Sequence of chain 1.C:
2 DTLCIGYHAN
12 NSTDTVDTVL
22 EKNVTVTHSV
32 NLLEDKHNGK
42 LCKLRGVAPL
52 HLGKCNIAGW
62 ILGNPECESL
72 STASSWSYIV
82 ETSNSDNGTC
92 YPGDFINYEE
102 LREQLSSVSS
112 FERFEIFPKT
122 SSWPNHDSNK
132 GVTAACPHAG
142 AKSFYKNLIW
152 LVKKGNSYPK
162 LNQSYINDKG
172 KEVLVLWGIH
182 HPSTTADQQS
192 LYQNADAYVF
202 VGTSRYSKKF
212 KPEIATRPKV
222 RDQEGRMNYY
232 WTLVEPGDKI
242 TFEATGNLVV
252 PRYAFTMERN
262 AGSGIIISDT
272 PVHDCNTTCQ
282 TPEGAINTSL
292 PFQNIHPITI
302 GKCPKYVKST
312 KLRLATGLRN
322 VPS

A protein and the small-molecule ligand that binds it are described below.
Small molecule (SMILES): CC(=O)N[C@@H]1[C@@H](O)[C@H](O)[C@@H](CO)O[C@H]1O

Binding-site contacts:
Ligand atom O7 contacts residue GLY47 of chain 1.C at 3.6 Å.
Ligand atom O6 contacts residue LYS44 of chain 1.C at 3.1 Å (salt-bridge).
Ligand atom C7 contacts residue GLY47 of chain 1.C at 4.4 Å.
Ligand atom N2 contacts residue ASN277 of chain 1.C at 2.9 Å (h-bond).
Ligand atom O6 contacts residue ASN277 of chain 1.C at 4.5 Å.
Ligand atom C4 contacts residue ASN277 of chain 1.C at 4.3 Å.
Ligand atom C2 contacts residue ASN277 of chain 1.C at 2.5 Å.
Ligand atom C4 contacts residue LYS44 of chain 1.C at 4.2 Å.
Ligand atom C1 contacts residue ASN277 of chain 1.C at 1.4 Å.
Ligand atom C6 contacts residue LYS44 of chain 1.C at 4.4 Å.
Ligand atom O5 contacts residue ASN277 of chain 1.C at 2.4 Å (h-bond).
Ligand atom C3 contacts residue ASN277 of chain 1.C at 3.8 Å.
Ligand atom O6 contacts residue ASP275 of chain 1.C at 2.8 Å (salt-bridge).
Ligand atom C7 contacts residue ASN277 of chain 1.C at 4.0 Å.
Ligand atom C6 contacts residue ASP275 of chain 1.C at 3.7 Å.
Ligand atom C5 contacts residue ASN277 of chain 1.C at 3.7 Å.